Sequence of chain 5.A:
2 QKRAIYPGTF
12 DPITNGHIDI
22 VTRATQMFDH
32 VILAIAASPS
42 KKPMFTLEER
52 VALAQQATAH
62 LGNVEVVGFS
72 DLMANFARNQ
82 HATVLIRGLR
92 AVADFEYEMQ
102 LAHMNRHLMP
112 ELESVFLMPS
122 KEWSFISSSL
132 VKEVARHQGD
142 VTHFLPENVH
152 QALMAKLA

A small-molecule ligand and the protein it binds are described below.
Small molecule (SMILES): COc1ccc2[nH]cc(CCNC(=O)C(C)(C)C)c2c1

Sequence of chain 1.A:
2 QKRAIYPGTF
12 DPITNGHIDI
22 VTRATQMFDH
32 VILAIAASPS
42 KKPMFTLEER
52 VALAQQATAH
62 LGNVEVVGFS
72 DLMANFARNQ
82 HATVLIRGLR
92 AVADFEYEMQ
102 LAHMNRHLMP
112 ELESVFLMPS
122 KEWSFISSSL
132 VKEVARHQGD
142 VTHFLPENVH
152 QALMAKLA

Binding-site contacts:
Ligand atom C contacts residue ARG88 of chain 5.A at 3.4 Å.
Ligand atom C8 contacts residue ASP72 of chain 5.A at 3.7 Å.
Ligand atom C7 contacts residue MET74 of chain 5.A at 3.7 Å (hydrophobic).
Ligand atom C15 contacts residue MET74 of chain 5.A at 3.7 Å (hydrophobic).
Ligand atom N1 contacts residue HIS138 of chain 1.A at 4.1 Å.
Ligand atom C8 contacts residue MET74 of chain 5.A at 3.9 Å (hydrophobic).
Ligand atom O contacts residue PRO8 of chain 5.A at 4.1 Å.
Ligand atom C contacts residue ASN106 of chain 5.A at 3.4 Å.
Ligand atom N contacts residue ALA37 of chain 5.A at 3.6 Å.
Ligand atom C2 contacts residue PRO8 of chain 5.A at 4.0 Å (hydrophobic).
Ligand atom C11 contacts residue LEU102 of chain 5.A at 3.6 Å (hydrophobic).
Ligand atom C3 contacts residue GLY9 of chain 5.A at 4.2 Å.
Ligand atom O contacts residue LEU102 of chain 5.A at 4.1 Å.
Ligand atom C contacts residue LEU102 of chain 5.A at 3.9 Å (hydrophobic).
Ligand atom C3 contacts residue ARG88 of chain 5.A at 4.0 Å.
Ligand atom C1 contacts residue LEU102 of chain 5.A at 4.1 Å (hydrophobic).
Ligand atom O1 contacts residue LEU73 of chain 5.A at 3.4 Å.
Ligand atom C9 contacts residue MET74 of chain 5.A at 3.9 Å (hydrophobic).
Ligand atom C contacts residue GLU99 of chain 5.A at 4.2 Å.
Ligand atom C2 contacts residue ARG88 of chain 5.A at 3.6 Å.
Ligand atom C5 contacts residue PHE70 of chain 5.A at 4.0 Å (hydrophobic).
Ligand atom C7 contacts residue PHE70 of chain 5.A at 3.5 Å (hydrophobic).
Ligand atom O contacts residue MET74 of chain 5.A at 4.0 Å.
Ligand atom C13 contacts residue ASN106 of chain 5.A at 3.4 Å.
Ligand atom C7 contacts residue ASP72 of chain 5.A at 3.8 Å.
Ligand atom C11 contacts residue GLU134 of chain 1.A at 4.3 Å.
Ligand atom C5 contacts residue ALA37 of chain 5.A at 3.2 Å (hydrophobic).
Ligand atom C13 contacts residue LEU102 of chain 5.A at 4.3 Å (hydrophobic).
Ligand atom O contacts residue LEU86 of chain 5.A at 4.1 Å.
Ligand atom C12 contacts residue VAL135 of chain 1.A at 3.5 Å (hydrophobic).
Ligand atom C12 contacts residue GLU134 of chain 1.A at 4.0 Å.
Ligand atom O contacts residue ASN106 of chain 5.A at 3.1 Å (h-bond).
Ligand atom C9 contacts residue LEU73 of chain 5.A at 4.2 Å (hydrophobic).
Ligand atom C contacts residue LEU86 of chain 5.A at 3.9 Å (hydrophobic).
Ligand atom C6 contacts residue PHE70 of chain 5.A at 3.8 Å (hydrophobic).
Ligand atom C12 contacts residue LEU73 of chain 5.A at 4.1 Å (hydrophobic).
Ligand atom C8 contacts residue HIS138 of chain 1.A at 3.9 Å.
Ligand atom O1 contacts residue MET74 of chain 5.A at 2.8 Å (h-bond).
Ligand atom C2 contacts residue LEU102 of chain 5.A at 3.8 Å (hydrophobic).
Ligand atom C1 contacts residue PRO8 of chain 5.A at 3.9 Å (hydrophobic).